Binding-site contacts:
Ligand atom O6 contacts residue ARG79 of chain 1.D at 3.5 Å (salt-bridge).
Ligand atom O6 contacts residue GLU400 of chain 1.D at 3.0 Å (salt-bridge).
Ligand atom O3 contacts residue GLU80 of chain 1.D at 2.6 Å (salt-bridge).
Ligand atom C5 contacts residue GLU400 of chain 1.D at 3.4 Å.
Ligand atom C6 contacts residue TRP415 of chain 1.D at 3.5 Å (hydrophobic).
Ligand atom O2 contacts residue GLU80 of chain 1.D at 4.1 Å.
Ligand atom O6 contacts residue GLU414 of chain 1.D at 3.1 Å (salt-bridge).
Ligand atom O4 contacts residue LYS396 of chain 1.D at 3.1 Å (salt-bridge).
Ligand atom O2 contacts residue VAL22 of chain 1.D at 4.0 Å.
Ligand atom C6 contacts residue GLU400 of chain 1.D at 3.5 Å.
Ligand atom C5 contacts residue GLU414 of chain 1.D at 4.1 Å.
Ligand atom O3 contacts residue ARG79 of chain 1.D at 4.0 Å.
Ligand atom C1 contacts residue VAL22 of chain 1.D at 3.6 Å (hydrophobic).
Ligand atom C4 contacts residue GLU400 of chain 1.D at 4.0 Å.
Ligand atom O5 contacts residue ARG79 of chain 1.D at 3.2 Å (salt-bridge).
Ligand atom O1 contacts residue VAL22 of chain 1.D at 4.2 Å.
Ligand atom C1 contacts residue ASP77 of chain 1.D at 4.1 Å.
Ligand atom O6 contacts residue PHE417 of chain 1.D at 3.5 Å.
Ligand atom C6 contacts residue TRP415 of chain 1.D at 3.5 Å (hydrophobic).
Ligand atom O5 contacts residue GOL1 of chain 1.CA at 3.8 Å.
Ligand atom C2 contacts residue ASP77 of chain 1.D at 4.0 Å.
Ligand atom O4 contacts residue GLU400 of chain 1.D at 3.4 Å (salt-bridge).
Ligand atom O3 contacts residue LYS83 of chain 1.D at 3.5 Å (salt-bridge).
Ligand atom O1 contacts residue GOL1 of chain 1.CA at 3.1 Å (h-bond).
Ligand atom C5 contacts residue GOL1 of chain 1.CA at 4.1 Å.
Ligand atom O6 contacts residue TRP415 of chain 1.D at 2.8 Å (h-bond).
Ligand atom C1 contacts residue ARG79 of chain 1.D at 3.5 Å.
Ligand atom C3 contacts residue GLU80 of chain 1.D at 3.6 Å.
Ligand atom C2 contacts residue ARG79 of chain 1.D at 4.0 Å.
Ligand atom O6 contacts residue TRP415 of chain 1.D at 3.3 Å (h-bond).
Ligand atom O4 contacts residue LYS83 of chain 1.D at 3.0 Å (salt-bridge).
Ligand atom C4 contacts residue LYS83 of chain 1.D at 3.8 Å.
Ligand atom C4 contacts residue LYS396 of chain 1.D at 4.2 Å.
Ligand atom C6 contacts residue ARG79 of chain 1.D at 4.0 Å.
Ligand atom C4 contacts residue GLU414 of chain 1.D at 3.2 Å.
Ligand atom O2 contacts residue ASP77 of chain 1.D at 3.8 Å.
Ligand atom O4 contacts residue GLU414 of chain 1.D at 2.6 Å (salt-bridge).
Ligand atom O1 contacts residue TRP25 of chain 1.D at 3.9 Å.
Ligand atom C6 contacts residue GLU414 of chain 1.D at 3.8 Å.
Ligand atom C3 contacts residue LYS83 of chain 1.D at 4.2 Å.

Sequence of chain 1.D:
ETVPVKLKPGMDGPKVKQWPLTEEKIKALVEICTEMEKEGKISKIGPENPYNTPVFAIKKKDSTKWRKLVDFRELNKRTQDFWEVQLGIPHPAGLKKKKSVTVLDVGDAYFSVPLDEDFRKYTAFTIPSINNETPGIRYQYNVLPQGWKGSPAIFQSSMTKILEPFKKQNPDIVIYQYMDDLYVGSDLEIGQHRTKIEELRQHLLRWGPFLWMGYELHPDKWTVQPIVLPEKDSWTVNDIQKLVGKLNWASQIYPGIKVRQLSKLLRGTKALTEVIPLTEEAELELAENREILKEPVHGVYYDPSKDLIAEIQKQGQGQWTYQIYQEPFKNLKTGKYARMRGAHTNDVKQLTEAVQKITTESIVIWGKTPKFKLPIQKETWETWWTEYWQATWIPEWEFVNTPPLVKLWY

A small-molecule ligand and the protein it binds are described below.
Small molecule (SMILES): OC[C@H]1O[C@@](CO)(O[C@H]2O[C@H](CO)[C@@H](O)[C@H](O)[C@H]2O)[C@@H](O)[C@@H]1O